Binding-site contacts:
Ligand atom C03 contacts residue LEU227 of chain 1.A at 4.1 Å (hydrophobic).
Ligand atom C06 contacts residue ARG230 of chain 1.A at 4.5 Å.
Ligand atom C12 contacts residue ARG230 of chain 1.A at 4.0 Å.
Ligand atom C12 contacts residue GLU240 of chain 1.A at 4.4 Å.
Ligand atom C07 contacts residue ARG231 of chain 1.A at 3.8 Å.
Ligand atom C08 contacts residue ARG230 of chain 1.A at 4.5 Å.
Ligand atom C06 contacts residue ARG231 of chain 1.A at 4.3 Å.
Ligand atom O02 contacts residue ARG231 of chain 1.A at 3.9 Å.
Ligand atom C08 contacts residue LEU227 of chain 1.A at 3.3 Å (hydrophobic).
Ligand atom C08 contacts residue ARG231 of chain 1.A at 3.9 Å.
Ligand atom C04 contacts residue ARG231 of chain 1.A at 4.3 Å.
Ligand atom C03 contacts residue ARG231 of chain 1.A at 3.9 Å.
Ligand atom O10 contacts residue ARG230 of chain 1.A at 3.6 Å.
Ligand atom C07 contacts residue ARG230 of chain 1.A at 3.8 Å.
Ligand atom C09 contacts residue ARG230 of chain 1.A at 3.8 Å.
Ligand atom O02 contacts residue LEU227 of chain 1.A at 4.2 Å.
Ligand atom C11 contacts residue ARG230 of chain 1.A at 3.9 Å.
Ligand atom C13 contacts residue GLU240 of chain 1.A at 3.6 Å.
Ligand atom C07 contacts residue LEU227 of chain 1.A at 3.9 Å (hydrophobic).
Ligand atom N14 contacts residue GLU240 of chain 1.A at 3.4 Å (salt-bridge).
Ligand atom O10 contacts residue ARG231 of chain 1.A at 4.3 Å.
Ligand atom C01 contacts residue ARG231 of chain 1.A at 4.0 Å.

Sequence of chain 1.A:
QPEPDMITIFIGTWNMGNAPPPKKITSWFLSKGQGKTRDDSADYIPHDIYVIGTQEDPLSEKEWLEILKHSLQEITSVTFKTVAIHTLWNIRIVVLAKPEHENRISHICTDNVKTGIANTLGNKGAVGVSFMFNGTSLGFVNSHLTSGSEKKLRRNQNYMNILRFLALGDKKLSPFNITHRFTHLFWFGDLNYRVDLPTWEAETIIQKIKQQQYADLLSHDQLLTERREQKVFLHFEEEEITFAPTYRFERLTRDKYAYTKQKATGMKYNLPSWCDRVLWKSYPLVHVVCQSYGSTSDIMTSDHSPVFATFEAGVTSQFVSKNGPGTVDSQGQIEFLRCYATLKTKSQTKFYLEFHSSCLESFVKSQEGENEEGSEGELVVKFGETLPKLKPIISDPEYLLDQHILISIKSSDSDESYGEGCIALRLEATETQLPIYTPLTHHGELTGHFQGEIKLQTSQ

This protein binds this small molecule.
Small molecule (SMILES): COc1ccc(C(=O)C2CCNCC2)cc1